Binding-site contacts:
Ligand atom C4 contacts residue LYS99 of chain 1.C at 4.1 Å.
Ligand atom C3 contacts residue GLU101 of chain 1.D at 3.8 Å.
Ligand atom O3 contacts residue GLU101 of chain 1.B at 4.1 Å.
Ligand atom O5 contacts residue GLU101 of chain 1.B at 4.5 Å.
Ligand atom O4 contacts residue LYS99 of chain 1.C at 4.2 Å.
Ligand atom C2 contacts residue LYS99 of chain 1.C at 3.5 Å.
Ligand atom C3 contacts residue LYS99 of chain 1.C at 3.7 Å.
Ligand atom O3 contacts residue LYS99 of chain 1.A at 4.3 Å.
Ligand atom C4 contacts residue GLU101 of chain 1.B at 4.3 Å.
Ligand atom O6 contacts residue PRO95 of chain 1.C at 4.1 Å.
Ligand atom O5 contacts residue LYS99 of chain 1.C at 3.6 Å.
Ligand atom O5 contacts residue LYS99 of chain 1.A at 3.2 Å (salt-bridge).
Ligand atom O4 contacts residue VAL96 of chain 1.C at 4.3 Å.
Ligand atom O2 contacts residue LYS99 of chain 1.A at 3.3 Å (salt-bridge).
Ligand atom C6 contacts residue GLU101 of chain 1.B at 3.9 Å.
Ligand atom C1 contacts residue GLU101 of chain 1.B at 3.6 Å.
Ligand atom C5 contacts residue GLU101 of chain 1.B at 4.5 Å.
Ligand atom C5 contacts residue LYS99 of chain 1.C at 3.5 Å.
Ligand atom O4 contacts residue GLU101 of chain 1.D at 4.0 Å.
Ligand atom O3 contacts residue GLU101 of chain 1.D at 3.6 Å (salt-bridge).
Ligand atom C1 contacts residue LYS99 of chain 1.A at 1.4 Å.
Ligand atom O6 contacts residue VAL96 of chain 1.C at 4.0 Å.
Ligand atom C2 contacts residue LYS99 of chain 1.A at 2.7 Å.
Ligand atom C4 contacts residue GLU101 of chain 1.D at 4.5 Å.
Ligand atom O2 contacts residue LYS99 of chain 1.C at 2.5 Å (salt-bridge).
Ligand atom C3 contacts residue LYS99 of chain 1.A at 4.1 Å.

Sequence of chain 1.D:
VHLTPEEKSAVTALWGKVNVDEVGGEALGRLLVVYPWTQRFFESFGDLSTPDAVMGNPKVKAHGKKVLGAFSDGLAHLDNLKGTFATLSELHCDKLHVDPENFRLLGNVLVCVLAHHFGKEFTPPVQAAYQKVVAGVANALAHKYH

Sequence of chain 1.B:
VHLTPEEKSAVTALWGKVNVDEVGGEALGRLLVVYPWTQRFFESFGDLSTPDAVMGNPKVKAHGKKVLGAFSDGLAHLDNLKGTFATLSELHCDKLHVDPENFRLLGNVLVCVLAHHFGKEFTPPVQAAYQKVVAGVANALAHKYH

Sequence of chain 1.A:
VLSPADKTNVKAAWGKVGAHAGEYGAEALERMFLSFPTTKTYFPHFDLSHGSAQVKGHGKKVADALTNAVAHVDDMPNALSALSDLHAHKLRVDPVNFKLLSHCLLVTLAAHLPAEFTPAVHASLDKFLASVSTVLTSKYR

Sequence of chain 1.C:
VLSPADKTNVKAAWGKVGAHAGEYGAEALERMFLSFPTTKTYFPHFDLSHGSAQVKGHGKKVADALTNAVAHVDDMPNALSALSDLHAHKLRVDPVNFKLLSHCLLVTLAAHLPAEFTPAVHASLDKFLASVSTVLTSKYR

This protein binds this small molecule.
Small molecule (SMILES): OC[C@H]1O[C@](O)(CO)[C@@H](O)[C@@H]1O